Sequence of chain 1.B:
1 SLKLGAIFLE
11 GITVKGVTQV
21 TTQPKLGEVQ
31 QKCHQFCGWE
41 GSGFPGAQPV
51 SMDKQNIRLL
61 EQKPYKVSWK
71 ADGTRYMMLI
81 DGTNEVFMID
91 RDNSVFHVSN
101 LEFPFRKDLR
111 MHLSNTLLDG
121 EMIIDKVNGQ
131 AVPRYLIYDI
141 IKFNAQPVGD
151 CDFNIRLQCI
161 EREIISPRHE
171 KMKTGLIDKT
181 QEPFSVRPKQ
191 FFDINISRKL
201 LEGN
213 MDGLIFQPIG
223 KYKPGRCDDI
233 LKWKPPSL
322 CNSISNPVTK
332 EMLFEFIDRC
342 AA

A small-molecule ligand and the protein it binds are described below.
Small molecule (SMILES): Nc1nc2[nH]cnc2c(=O)[nH]1

Binding-site contacts:
Ligand atom N1 contacts residue ARG75 of chain 1.B at 3.8 Å.
Ligand atom C8 contacts residue LYS70 of chain 1.B at 3.4 Å.
Ligand atom C6 contacts residue TYR138 of chain 1.B at 3.9 Å (hydrophobic).
Ligand atom N2 contacts residue PRO49 of chain 1.B at 3.2 Å.
Ligand atom C5 contacts residue TYR138 of chain 1.B at 4.1 Å (hydrophobic).
Ligand atom O6 contacts residue GLU121 of chain 1.B at 4.1 Å.
Ligand atom O6 contacts residue TYR138 of chain 1.B at 3.4 Å.
Ligand atom N2 contacts residue ILE232 of chain 1.B at 4.1 Å.
Ligand atom C6 contacts residue ARG75 of chain 1.B at 3.6 Å.
Ligand atom N2 contacts residue ALA47 of chain 1.B at 3.9 Å.
Ligand atom N1 contacts residue ASP119 of chain 1.B at 3.6 Å.
Ligand atom C6 contacts residue GLY120 of chain 1.B at 4.3 Å.
Ligand atom C2 contacts residue PRO49 of chain 1.B at 3.8 Å (hydrophobic).
Ligand atom N7 contacts residue TYR138 of chain 1.B at 3.7 Å.
Ligand atom N7 contacts residue GLU121 of chain 1.B at 3.4 Å (salt-bridge).
Ligand atom C2 contacts residue ARG75 of chain 1.B at 4.4 Å.
Ligand atom O6 contacts residue ASP119 of chain 1.B at 3.9 Å.
Ligand atom C5 contacts residue ARG75 of chain 1.B at 4.0 Å.
Ligand atom O6 contacts residue GLY120 of chain 1.B at 3.2 Å.
Ligand atom N1 contacts residue TYR138 of chain 1.B at 4.3 Å.
Ligand atom C8 contacts residue GLU121 of chain 1.B at 3.3 Å.
Ligand atom C8 contacts residue TYR138 of chain 1.B at 4.1 Å (hydrophobic).
Ligand atom C6 contacts residue ASP119 of chain 1.B at 4.2 Å.
Ligand atom C2 contacts residue ALA47 of chain 1.B at 4.4 Å (hydrophobic).
Ligand atom N9 contacts residue LYS70 of chain 1.B at 3.3 Å.
Ligand atom N2 contacts residue GLN219 of chain 1.B at 4.4 Å.
Ligand atom O6 contacts residue ARG75 of chain 1.B at 3.5 Å (salt-bridge).
Ligand atom N7 contacts residue ARG75 of chain 1.B at 4.2 Å.
Ligand atom N3 contacts residue PRO49 of chain 1.B at 3.5 Å.